This small molecule binds to this protein.
Small molecule (SMILES): CC(=O)N[C@H]1[C@H](O[C@@H]2[C@H](O[C@]3(C(=O)O)C[C@H](O)[C@@H](NC(C)=O)[C@H]([C@H](O)[C@H](O)CO)O3)[C@@H](O)[C@H](O[C@H]3[C@H](O)[C@@H](O)[C@H](O)O[C@@H]3CO)O[C@@H]2CO)O[C@H](CO)[C@H](O)[C@@H]1O[C@@H]1O[C@H](CO)[C@H](O)[C@H](O)[C@H]1O

Sequence of chain 1.B:
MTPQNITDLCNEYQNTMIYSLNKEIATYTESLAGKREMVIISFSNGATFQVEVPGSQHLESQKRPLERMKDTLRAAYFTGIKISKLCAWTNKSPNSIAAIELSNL

Binding-site contacts:
Ligand atom O2 contacts residue ASN91 of chain 1.F at 3.1 Å (h-bond).
Ligand atom O9 contacts residue LEU59 of chain 1.F at 3.4 Å.
Ligand atom C6 contacts residue TRP89 of chain 1.F at 3.5 Å (hydrophobic).
Ligand atom O3 contacts residue TRP89 of chain 1.F at 3.8 Å.
Ligand atom O5 contacts residue GLN57 of chain 1.F at 3.8 Å.
Ligand atom O3 contacts residue LYS92 of chain 1.F at 2.7 Å (salt-bridge).
Ligand atom C4 contacts residue GLU12 of chain 1.F at 3.4 Å.
Ligand atom O1A contacts residue GLN14 of chain 1.F at 2.7 Å (h-bond).
Ligand atom O1B contacts residue TYR13 of chain 1.F at 3.8 Å.
Ligand atom C7 contacts residue TYR13 of chain 1.F at 3.9 Å (hydrophobic).
Ligand atom C3 contacts residue ASN91 of chain 1.F at 3.8 Å.
Ligand atom O2 contacts residue GLN14 of chain 1.F at 3.4 Å (h-bond).
Ligand atom C2 contacts residue LYS92 of chain 1.F at 3.8 Å.
Ligand atom C9 contacts residue GLY34 of chain 1.B at 3.5 Å.
Ligand atom C3 contacts residue TRP89 of chain 1.F at 3.6 Å (hydrophobic).
Ligand atom C11 contacts residue TYR13 of chain 1.F at 3.8 Å (hydrophobic).
Ligand atom O1A contacts residue TYR13 of chain 1.F at 3.5 Å.
Ligand atom C8 contacts residue ASN15 of chain 1.F at 3.8 Å.
Ligand atom O6 contacts residue GLN62 of chain 1.F at 3.0 Å (h-bond).
Ligand atom O4 contacts residue GLU12 of chain 1.F at 3.3 Å (salt-bridge).
Ligand atom O4 contacts residue GLN57 of chain 1.F at 3.5 Å.
Ligand atom C4 contacts residue GLU52 of chain 1.F at 3.4 Å.
Ligand atom C4 contacts residue GLN57 of chain 1.F at 3.4 Å.
Ligand atom C4 contacts residue LYS92 of chain 1.F at 3.7 Å.
Ligand atom O8 contacts residue TYR13 of chain 1.F at 3.7 Å.
Ligand atom C4 contacts residue TRP89 of chain 1.F at 3.5 Å (hydrophobic).
Ligand atom C6 contacts residue GLN57 of chain 1.F at 3.5 Å.
Ligand atom C8 contacts residue GLN14 of chain 1.F at 3.7 Å.
Ligand atom O4 contacts residue GLU52 of chain 1.F at 2.7 Å (salt-bridge).
Ligand atom N5 contacts residue GLU12 of chain 1.F at 3.1 Å (salt-bridge).
Ligand atom C5 contacts residue TRP89 of chain 1.F at 3.6 Å (hydrophobic).
Ligand atom C6 contacts residue TYR13 of chain 1.F at 3.8 Å (hydrophobic).
Ligand atom O4 contacts residue GLN57 of chain 1.F at 3.9 Å.
Ligand atom O6 contacts residue GLN57 of chain 1.F at 3.5 Å (h-bond).
Ligand atom C3 contacts residue LYS92 of chain 1.F at 3.5 Å.
Ligand atom O3 contacts residue ASN91 of chain 1.F at 2.8 Å (h-bond).
Ligand atom N5 contacts residue TYR13 of chain 1.F at 3.8 Å.
Ligand atom C6 contacts residue HIS58 of chain 1.F at 3.9 Å.
Ligand atom C5 contacts residue GLU12 of chain 1.F at 3.9 Å.
Ligand atom O4 contacts residue LYS92 of chain 1.F at 2.8 Å (salt-bridge).

Sequence of chain 1.F:
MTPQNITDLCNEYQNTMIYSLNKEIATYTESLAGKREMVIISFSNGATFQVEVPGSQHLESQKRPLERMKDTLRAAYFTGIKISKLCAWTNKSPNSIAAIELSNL